This protein binds this small molecule.
Small molecule (SMILES): CCCN1CC[C@@H](CCc2ccc([C@@H]3c4ccc(O)cc4CC4(CC4)N3C(=O)c3ccccc3)cc2)C1

Binding-site contacts:
Ligand atom C7 contacts residue LEU92 of chain 1.B at 3.8 Å (hydrophobic).
Ligand atom C30 contacts residue ASP52 of chain 1.B at 3.3 Å.
Ligand atom C2 contacts residue GLU54 of chain 1.B at 3.4 Å.
Ligand atom C13 contacts residue MET122 of chain 1.B at 3.7 Å (hydrophobic).
Ligand atom C21 contacts residue THR48 of chain 1.B at 3.6 Å.
Ligand atom C28 contacts residue TRP84 of chain 1.B at 3.8 Å (hydrophobic).
Ligand atom C17 contacts residue MET89 of chain 1.B at 3.9 Å (hydrophobic).
Ligand atom C4 contacts residue LEU88 of chain 1.B at 3.8 Å (hydrophobic).
Ligand atom C23 contacts residue ALA51 of chain 1.B at 3.5 Å (hydrophobic).
Ligand atom O2 contacts residue GLU54 of chain 1.B at 2.7 Å (salt-bridge).
Ligand atom O2 contacts residue LEU88 of chain 1.B at 3.8 Å.
Ligand atom C14 contacts residue MET122 of chain 1.B at 3.5 Å (hydrophobic).
Ligand atom C27 contacts residue TRP84 of chain 1.B at 3.9 Å (hydrophobic).
Ligand atom C14 contacts residue PHE126 of chain 1.B at 3.7 Å (hydrophobic).
Ligand atom C14 contacts residue ILE125 of chain 1.B at 3.7 Å (hydrophobic).
Ligand atom C33 contacts residue ASP52 of chain 1.B at 3.6 Å.
Ligand atom N2 contacts residue ASP52 of chain 1.B at 2.6 Å (salt-bridge).
Ligand atom C1 contacts residue LEU47 of chain 1.B at 3.5 Å (hydrophobic).
Ligand atom C31 contacts residue ASP52 of chain 1.B at 3.6 Å.
Ligand atom C22 contacts residue ALA51 of chain 1.B at 3.9 Å (hydrophobic).
Ligand atom C27 contacts residue ASP52 of chain 1.B at 3.8 Å.
Ligand atom O1 contacts residue LEU47 of chain 1.B at 3.3 Å.
Ligand atom C12 contacts residue HIS225 of chain 1.B at 3.9 Å.
Ligand atom C24 contacts residue ALA51 of chain 1.B at 3.7 Å (hydrophobic).
Ligand atom O1 contacts residue MET44 of chain 1.B at 3.8 Å.
Ligand atom C20 contacts residue LEU47 of chain 1.B at 3.9 Å (hydrophobic).
Ligand atom C4 contacts residue LEU92 of chain 1.B at 3.9 Å (hydrophobic).
Ligand atom C13 contacts residue HIS225 of chain 1.B at 3.9 Å.
Ligand atom C16 contacts residue PHE105 of chain 1.B at 3.7 Å (hydrophobic).
Ligand atom C26 contacts residue ALA51 of chain 1.B at 3.7 Å (hydrophobic).
Ligand atom C28 contacts residue ASP52 of chain 1.B at 3.4 Å.
Ligand atom C29 contacts residue ASP52 of chain 1.B at 2.9 Å.
Ligand atom C3 contacts residue GLU54 of chain 1.B at 3.5 Å.
Ligand atom C21 contacts residue LEU226 of chain 1.B at 3.9 Å (hydrophobic).
Ligand atom C5 contacts residue PHE105 of chain 1.B at 3.9 Å (hydrophobic).
Ligand atom C18 contacts residue MET89 of chain 1.B at 3.7 Å (hydrophobic).
Ligand atom C15 contacts residue LEU129 of chain 1.B at 3.7 Å (hydrophobic).
Ligand atom C17 contacts residue LEU85 of chain 1.B at 3.7 Å (hydrophobic).
Ligand atom C1 contacts residue ALA51 of chain 1.B at 3.8 Å (hydrophobic).
Ligand atom O2 contacts residue ARG95 of chain 1.B at 3.0 Å (salt-bridge).

Sequence of chain 1.B:
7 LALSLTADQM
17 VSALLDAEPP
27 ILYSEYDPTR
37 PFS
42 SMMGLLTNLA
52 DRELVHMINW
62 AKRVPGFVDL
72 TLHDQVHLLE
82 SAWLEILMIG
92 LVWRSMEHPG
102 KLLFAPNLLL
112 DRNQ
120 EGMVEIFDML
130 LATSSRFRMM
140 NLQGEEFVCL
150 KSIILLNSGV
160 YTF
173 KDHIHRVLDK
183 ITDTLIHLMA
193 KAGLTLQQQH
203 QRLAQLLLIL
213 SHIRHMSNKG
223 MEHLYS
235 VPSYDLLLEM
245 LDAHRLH